Binding-site contacts:
Ligand atom C9 contacts residue LYS37 of chain 1.O at 3.8 Å.
Ligand atom S contacts residue TYR154 of chain 1.O at 3.8 Å.
Ligand atom C8 contacts residue ALA38 of chain 1.O at 3.5 Å (hydrophobic).
Ligand atom O2 contacts residue TYR154 of chain 1.O at 3.6 Å.
Ligand atom C6 contacts residue LYS37 of chain 1.O at 3.0 Å.
Ligand atom C1 contacts residue TYR154 of chain 1.O at 3.6 Å (hydrophobic).
Ligand atom N contacts residue LYS37 of chain 1.O at 3.5 Å.
Ligand atom C14 contacts residue PHE162 of chain 1.O at 3.3 Å (hydrophobic).
Ligand atom C8 contacts residue TYR154 of chain 1.O at 3.9 Å (hydrophobic).
Ligand atom C13 contacts residue LYS37 of chain 1.O at 4.0 Å.
Ligand atom C2 contacts residue TYR154 of chain 1.O at 3.9 Å (hydrophobic).
Ligand atom C5 contacts residue LYS37 of chain 1.O at 3.7 Å.
Ligand atom C14 contacts residue VAL161 of chain 1.O at 3.2 Å (hydrophobic).
Ligand atom C16 contacts residue LYS37 of chain 1.O at 3.6 Å.
Ligand atom C13 contacts residue VAL161 of chain 1.O at 3.2 Å (hydrophobic).
Ligand atom C10 contacts residue LYS37 of chain 1.O at 3.7 Å.
Ligand atom C15 contacts residue LYS37 of chain 1.O at 3.6 Å.
Ligand atom C5 contacts residue TYR154 of chain 1.O at 3.9 Å (hydrophobic).
Ligand atom C4 contacts residue TYR154 of chain 1.O at 3.9 Å (hydrophobic).
Ligand atom O1 contacts residue LYS37 of chain 1.O at 3.2 Å.
Ligand atom C13 contacts residue PHE162 of chain 1.O at 3.0 Å (hydrophobic).
Ligand atom C13 contacts residue VAL34 of chain 1.O at 4.0 Å (hydrophobic).
Ligand atom O3 contacts residue TYR154 of chain 1.O at 2.9 Å.
Ligand atom C7 contacts residue ALA38 of chain 1.O at 3.7 Å (hydrophobic).
Ligand atom C3 contacts residue TYR154 of chain 1.O at 3.8 Å (hydrophobic).
Ligand atom C9 contacts residue TYR154 of chain 1.O at 3.8 Å (hydrophobic).
Ligand atom C11 contacts residue LYS37 of chain 1.O at 3.3 Å.
Ligand atom O2 contacts residue VAL151 of chain 1.O at 3.7 Å.
Ligand atom C12 contacts residue VAL161 of chain 1.O at 3.6 Å (hydrophobic).
Ligand atom N contacts residue TYR154 of chain 1.O at 3.8 Å.
Ligand atom C14 contacts residue LYS37 of chain 1.O at 3.9 Å.
Ligand atom C16 contacts residue VAL161 of chain 1.O at 3.9 Å (hydrophobic).
Ligand atom C15 contacts residue VAL161 of chain 1.O at 3.5 Å (hydrophobic).
Ligand atom C8 contacts residue LYS37 of chain 1.O at 3.4 Å.
Ligand atom C10 contacts residue TYR154 of chain 1.O at 3.8 Å (hydrophobic).
Ligand atom C11 contacts residue VAL161 of chain 1.O at 3.9 Å (hydrophobic).
Ligand atom C7 contacts residue LYS37 of chain 1.O at 2.8 Å.
Ligand atom C12 contacts residue LYS37 of chain 1.O at 3.5 Å.
Ligand atom C1 contacts residue LYS37 of chain 1.O at 3.7 Å.
Ligand atom O1 contacts residue VAL34 of chain 1.O at 3.4 Å.

A small-molecule ligand and the protein it binds are described below.
Small molecule (SMILES): O=S(=O)(O)c1cccc2cccc(Nc3ccccc3)c12

Sequence of chain 1.O:
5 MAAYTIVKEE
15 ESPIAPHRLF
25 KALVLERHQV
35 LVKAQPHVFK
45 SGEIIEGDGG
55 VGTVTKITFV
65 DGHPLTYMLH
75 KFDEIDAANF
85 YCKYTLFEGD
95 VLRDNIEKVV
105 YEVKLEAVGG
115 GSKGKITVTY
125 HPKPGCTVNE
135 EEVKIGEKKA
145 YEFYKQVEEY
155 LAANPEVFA